Sequence of chain 1.E:
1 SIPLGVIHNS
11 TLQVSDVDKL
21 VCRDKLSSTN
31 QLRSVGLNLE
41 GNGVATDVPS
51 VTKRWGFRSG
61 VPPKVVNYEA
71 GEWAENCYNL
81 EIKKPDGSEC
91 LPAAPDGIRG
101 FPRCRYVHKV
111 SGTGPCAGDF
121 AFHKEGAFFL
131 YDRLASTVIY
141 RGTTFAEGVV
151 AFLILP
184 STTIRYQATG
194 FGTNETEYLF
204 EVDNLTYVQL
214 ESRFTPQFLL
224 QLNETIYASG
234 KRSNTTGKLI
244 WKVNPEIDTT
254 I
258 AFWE

Binding-site contacts:
Ligand atom C8 contacts residue ASN207 of chain 1.E at 4.4 Å.
Ligand atom C2 contacts residue ASN207 of chain 1.E at 2.4 Å.
Ligand atom O7 contacts residue ASN207 of chain 1.E at 3.2 Å (h-bond).
Ligand atom O5 contacts residue ASN207 of chain 1.E at 2.4 Å (h-bond).
Ligand atom C1 contacts residue ASN207 of chain 1.E at 1.4 Å.
Ligand atom C5 contacts residue ASN207 of chain 1.E at 3.7 Å.
Ligand atom N2 contacts residue ASN207 of chain 1.E at 2.9 Å (h-bond).
Ligand atom C4 contacts residue ASN207 of chain 1.E at 4.2 Å.
Ligand atom C7 contacts residue ASN207 of chain 1.E at 3.2 Å.
Ligand atom C8 contacts residue LEU208 of chain 1.E at 4.0 Å (hydrophobic).
Ligand atom C3 contacts residue ASN207 of chain 1.E at 3.8 Å.

The protein below binds the small molecule below.
Small molecule (SMILES): CC(=O)N[C@@H]1[C@@H](O)[C@H](O)[C@@H](CO)O[C@H]1O